This small molecule binds to this protein.
Small molecule (SMILES): Nc1nc[nH]n1

Sequence of chain 6.A:
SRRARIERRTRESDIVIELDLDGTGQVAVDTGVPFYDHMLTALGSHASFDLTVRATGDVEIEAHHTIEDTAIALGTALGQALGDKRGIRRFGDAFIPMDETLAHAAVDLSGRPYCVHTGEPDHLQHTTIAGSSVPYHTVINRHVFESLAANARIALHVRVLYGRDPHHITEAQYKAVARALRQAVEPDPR

Sequence of chain 18.A:
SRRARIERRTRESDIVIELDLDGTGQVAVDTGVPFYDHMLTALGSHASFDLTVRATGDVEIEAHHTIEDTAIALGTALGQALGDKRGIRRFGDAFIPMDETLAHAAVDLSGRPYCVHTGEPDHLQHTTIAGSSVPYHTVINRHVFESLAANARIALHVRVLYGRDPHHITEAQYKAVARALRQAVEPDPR

Sequence of chain 21.A:
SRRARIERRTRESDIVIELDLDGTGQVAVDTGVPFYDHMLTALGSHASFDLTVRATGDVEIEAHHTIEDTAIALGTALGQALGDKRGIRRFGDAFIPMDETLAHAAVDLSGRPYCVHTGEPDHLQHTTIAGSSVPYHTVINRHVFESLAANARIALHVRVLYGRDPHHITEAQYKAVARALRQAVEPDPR

Binding-site contacts:
Ligand atom N2 contacts residue HIS80 of chain 6.A at 3.5 Å (h-bond).
Ligand atom N2 contacts residue MN1 of chain 6.C at 4.4 Å.
Ligand atom N3A contacts residue MET113 of chain 21.A at 3.8 Å.
Ligand atom N4 contacts residue MN1 of chain 21.D at 4.4 Å.
Ligand atom C3 contacts residue MN1 of chain 6.C at 3.3 Å.
Ligand atom N1 contacts residue MET113 of chain 21.A at 3.5 Å.
Ligand atom C3 contacts residue HIS183 of chain 21.A at 4.3 Å.
Ligand atom N1 contacts residue MN1 of chain 21.D at 2.2 Å.
Ligand atom N1 contacts residue HIS80 of chain 6.A at 2.9 Å (h-bond).
Ligand atom N4 contacts residue HIS183 of chain 21.A at 3.2 Å (h-bond).
Ligand atom N1 contacts residue HIS79 of chain 6.A at 4.4 Å.
Ligand atom C5 contacts residue HIS182 of chain 21.A at 3.3 Å.
Ligand atom N1 contacts residue HIS53 of chain 21.A at 4.4 Å.
Ligand atom N3A contacts residue GLU83 of chain 6.A at 3.6 Å (salt-bridge).
Ligand atom C5 contacts residue MN1 of chain 6.C at 3.2 Å.
Ligand atom C3 contacts residue HIS80 of chain 6.A at 4.3 Å.
Ligand atom C5 contacts residue HIS79 of chain 6.A at 3.2 Å.
Ligand atom C5 contacts residue MN1 of chain 21.D at 3.3 Å.
Ligand atom N4 contacts residue GLU83 of chain 6.A at 3.1 Å (salt-bridge).
Ligand atom N3A contacts residue ARG127 of chain 18.A at 3.2 Å (salt-bridge).
Ligand atom N1 contacts residue MN1 of chain 6.C at 4.3 Å.
Ligand atom N2 contacts residue MET113 of chain 21.A at 3.3 Å.
Ligand atom N2 contacts residue GLU186 of chain 21.A at 3.9 Å.
Ligand atom C3 contacts residue ARG127 of chain 18.A at 4.2 Å.
Ligand atom N1 contacts residue HIS182 of chain 21.A at 3.1 Å (h-bond).
Ligand atom C5 contacts residue MET113 of chain 21.A at 3.6 Å (hydrophobic).
Ligand atom N1 contacts residue GLU186 of chain 21.A at 3.1 Å (salt-bridge).
Ligand atom C3 contacts residue GLU83 of chain 6.A at 3.6 Å.
Ligand atom C3 contacts residue MET113 of chain 21.A at 3.2 Å (hydrophobic).
Ligand atom C5 contacts residue GLU186 of chain 21.A at 3.9 Å.
Ligand atom N2 contacts residue MN1 of chain 21.D at 3.1 Å.
Ligand atom C5 contacts residue HIS80 of chain 6.A at 3.7 Å.
Ligand atom N4 contacts residue MET113 of chain 21.A at 3.5 Å.
Ligand atom N4 contacts residue MN1 of chain 6.C at 2.2 Å.
Ligand atom C5 contacts residue HIS183 of chain 21.A at 3.6 Å.
Ligand atom C3 contacts residue MN1 of chain 21.D at 4.2 Å.
Ligand atom C5 contacts residue GLU83 of chain 6.A at 4.0 Å.
Ligand atom N3A contacts residue MN1 of chain 6.C at 3.6 Å.
Ligand atom N4 contacts residue HIS79 of chain 6.A at 3.2 Å (h-bond).
Ligand atom N4 contacts residue HIS80 of chain 6.A at 4.4 Å.